Sequence of chain 1.B:
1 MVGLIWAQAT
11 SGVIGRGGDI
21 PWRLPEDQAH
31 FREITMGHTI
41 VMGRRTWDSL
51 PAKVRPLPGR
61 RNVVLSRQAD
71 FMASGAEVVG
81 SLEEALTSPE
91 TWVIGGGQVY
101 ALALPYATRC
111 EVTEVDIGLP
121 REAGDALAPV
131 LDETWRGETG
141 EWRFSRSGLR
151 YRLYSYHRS

Binding-site contacts:
Ligand atom C05 contacts residue ILE20 of chain 1.B at 3.9 Å (hydrophobic).
Ligand atom C01 contacts residue SER49 of chain 1.B at 3.8 Å.
Ligand atom N10 contacts residue ASP27 of chain 1.B at 3.0 Å (salt-bridge).
Ligand atom C14 contacts residue NDP1 of chain 1.I at 3.7 Å.
Ligand atom C11 contacts residue ASP27 of chain 1.B at 3.3 Å.
Ligand atom C07 contacts residue ILE94 of chain 1.B at 3.6 Å (hydrophobic).
Ligand atom C03 contacts residue LEU50 of chain 1.B at 3.4 Å (hydrophobic).
Ligand atom O02 contacts residue LEU50 of chain 1.B at 3.5 Å.
Ligand atom C04 contacts residue LEU50 of chain 1.B at 3.8 Å (hydrophobic).
Ligand atom N12 contacts residue TRP6 of chain 1.B at 3.7 Å.
Ligand atom C11 contacts residue NDP1 of chain 1.I at 4.0 Å.
Ligand atom C14 contacts residue PHE31 of chain 1.B at 3.4 Å (hydrophobic).
Ligand atom N15 contacts residue TYR100 of chain 1.B at 3.3 Å (h-bond).
Ligand atom N13 contacts residue ILE5 of chain 1.B at 3.6 Å.
Ligand atom O18 contacts residue GLN28 of chain 1.B at 3.8 Å.
Ligand atom C11 contacts residue PHE31 of chain 1.B at 3.8 Å (hydrophobic).
Ligand atom C14 contacts residue ILE94 of chain 1.B at 4.0 Å (hydrophobic).
Ligand atom C08 contacts residue PHE31 of chain 1.B at 3.6 Å (hydrophobic).
Ligand atom C16 contacts residue PHE31 of chain 1.B at 3.9 Å (hydrophobic).
Ligand atom C04 contacts residue ILE20 of chain 1.B at 4.0 Å (hydrophobic).
Ligand atom C01 contacts residue LEU50 of chain 1.B at 3.7 Å (hydrophobic).
Ligand atom N15 contacts residue NDP1 of chain 1.I at 3.7 Å.
Ligand atom C07 contacts residue NDP1 of chain 1.I at 3.7 Å.
Ligand atom N15 contacts residue ILE94 of chain 1.B at 2.8 Å (h-bond).
Ligand atom N13 contacts residue NDP1 of chain 1.I at 3.6 Å.
Ligand atom C07 contacts residue PHE31 of chain 1.B at 3.9 Å (hydrophobic).
Ligand atom C17 contacts residue GLN28 of chain 1.B at 3.9 Å.
Ligand atom C17 contacts residue LEU50 of chain 1.B at 3.8 Å (hydrophobic).
Ligand atom C09 contacts residue PHE31 of chain 1.B at 3.9 Å (hydrophobic).
Ligand atom N12 contacts residue ALA7 of chain 1.B at 3.7 Å.
Ligand atom N13 contacts residue TRP6 of chain 1.B at 3.5 Å.
Ligand atom C08 contacts residue NDP1 of chain 1.I at 3.9 Å.
Ligand atom N13 contacts residue PHE31 of chain 1.B at 3.5 Å.
Ligand atom C19 contacts residue GLN28 of chain 1.B at 3.4 Å.
Ligand atom N10 contacts residue PHE31 of chain 1.B at 3.9 Å.
Ligand atom C14 contacts residue ILE5 of chain 1.B at 3.7 Å (hydrophobic).
Ligand atom C19 contacts residue PHE31 of chain 1.B at 3.8 Å (hydrophobic).
Ligand atom N15 contacts residue ILE5 of chain 1.B at 2.9 Å (h-bond).
Ligand atom N15 contacts residue PHE31 of chain 1.B at 3.6 Å.
Ligand atom N12 contacts residue ASP27 of chain 1.B at 2.8 Å (salt-bridge).

This protein binds this small molecule.
Small molecule (SMILES): COc1ccc(Cc2cnc(N)nc2N)cc1OC